Sequence of chain 12.A:
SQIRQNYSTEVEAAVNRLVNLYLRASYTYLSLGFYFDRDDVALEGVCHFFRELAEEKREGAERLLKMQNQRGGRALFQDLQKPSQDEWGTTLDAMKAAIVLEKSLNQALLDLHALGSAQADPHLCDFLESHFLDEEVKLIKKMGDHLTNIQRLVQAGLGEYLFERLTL

Binding-site contacts:
Ligand atom C6 contacts residue SER27 of chain 12.A at 3.6 Å.
Ligand atom C8 contacts residue SER27 of chain 15.A at 3.3 Å.
Ligand atom C9 contacts residue IP01 of chain 15.J at 0.6 Å.
Ligand atom C9 contacts residue LEU24 of chain 12.A at 3.7 Å (hydrophobic).
Ligand atom C3 contacts residue IP01 of chain 15.J at 1.3 Å.
Ligand atom C3 contacts residue LEU81 of chain 12.A at 3.8 Å (hydrophobic).
Ligand atom C5 contacts residue TYR28 of chain 12.A at 3.5 Å (hydrophobic).
Ligand atom C5 contacts residue SER27 of chain 12.A at 4.4 Å.
Ligand atom C9 contacts residue LEU81 of chain 12.A at 4.1 Å (hydrophobic).
Ligand atom C8 contacts residue IP01 of chain 15.J at 1.0 Å.
Ligand atom O1 contacts residue SER27 of chain 12.A at 3.8 Å.
Ligand atom O1 contacts residue ARG59 of chain 15.A at 4.0 Å.
Ligand atom C5 contacts residue LEU31 of chain 12.A at 4.1 Å (hydrophobic).
Ligand atom C6 contacts residue TYR28 of chain 12.A at 4.2 Å (hydrophobic).
Ligand atom C7 contacts residue IP01 of chain 15.J at 1.1 Å.
Ligand atom C4 contacts residue LEU24 of chain 15.A at 4.2 Å (hydrophobic).
Ligand atom C4 contacts residue LEU81 of chain 15.A at 3.8 Å (hydrophobic).
Ligand atom C9 contacts residue TYR28 of chain 15.A at 3.7 Å (hydrophobic).
Ligand atom C8 contacts residue TYR28 of chain 15.A at 3.8 Å (hydrophobic).
Ligand atom C5 contacts residue LEU24 of chain 15.A at 4.4 Å (hydrophobic).
Ligand atom C3 contacts residue LEU81 of chain 15.A at 3.5 Å (hydrophobic).
Ligand atom C4 contacts residue IP01 of chain 15.J at 0.6 Å.
Ligand atom C5 contacts residue IP01 of chain 15.J at 1.2 Å.
Ligand atom C6 contacts residue IP01 of chain 15.J at 1.0 Å.
Ligand atom C1 contacts residue IP01 of chain 15.J at 1.1 Å.
Ligand atom C7 contacts residue LEU24 of chain 12.A at 4.2 Å (hydrophobic).
Ligand atom C8 contacts residue LEU24 of chain 15.A at 4.0 Å (hydrophobic).
Ligand atom O1 contacts residue ARG59 of chain 12.A at 3.3 Å.
Ligand atom C4 contacts residue LEU81 of chain 12.A at 4.0 Å (hydrophobic).
Ligand atom C1 contacts residue SER27 of chain 12.A at 4.0 Å.
Ligand atom C3 contacts residue LEU24 of chain 15.A at 4.5 Å (hydrophobic).
Ligand atom C2 contacts residue IP01 of chain 15.J at 0.2 Å.
Ligand atom C4 contacts residue TYR28 of chain 12.A at 3.6 Å (hydrophobic).
Ligand atom O1 contacts residue IP01 of chain 15.J at 2.0 Å (h-bond).

Sequence of chain 15.A:
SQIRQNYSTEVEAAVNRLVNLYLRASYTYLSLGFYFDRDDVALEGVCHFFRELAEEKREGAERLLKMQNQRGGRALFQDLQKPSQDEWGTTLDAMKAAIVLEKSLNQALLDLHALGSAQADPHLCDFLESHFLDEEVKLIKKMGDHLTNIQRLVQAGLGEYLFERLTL

A small-molecule ligand and the protein it binds are described below.
Small molecule (SMILES): CC(C)c1ccccc1O